Binding-site contacts:
Ligand atom O3G contacts residue GLU117 of chain 1.C at 3.2 Å (salt-bridge).
Ligand atom C5' contacts residue GLY48 of chain 1.C at 3.6 Å.
Ligand atom N3B contacts residue ARG235 of chain 1.C at 3.5 Å (salt-bridge).
Ligand atom O3A contacts residue GLY48 of chain 1.C at 3.6 Å.
Ligand atom N9 contacts residue VAL234 of chain 1.C at 3.5 Å.
Ligand atom O1G contacts residue ARG235 of chain 1.C at 2.5 Å (salt-bridge).
Ligand atom O3A contacts residue SER49 of chain 1.C at 3.6 Å (h-bond).
Ligand atom O2B contacts residue GLY50 of chain 1.C at 3.2 Å (h-bond).
Ligand atom O3G contacts residue MG1 of chain 1.P at 2.3 Å.
Ligand atom O2G contacts residue SER47 of chain 1.C at 3.2 Å.
Ligand atom O2G contacts residue GLY48 of chain 1.C at 3.5 Å (h-bond).
Ligand atom O2B contacts residue LYS51 of chain 1.C at 2.9 Å (salt-bridge).
Ligand atom O3' contacts residue ARG205 of chain 1.C at 3.0 Å (salt-bridge).
Ligand atom PG contacts residue GLY48 of chain 1.C at 3.7 Å.
Ligand atom O2B contacts residue SER49 of chain 1.C at 3.3 Å (h-bond).
Ligand atom O4' contacts residue VAL234 of chain 1.C at 3.0 Å.
Ligand atom N6 contacts residue MET17 of chain 1.C at 3.5 Å.
Ligand atom N1 contacts residue LEU198 of chain 1.C at 3.7 Å.
Ligand atom N1 contacts residue VAL18 of chain 1.C at 3.0 Å (h-bond).
Ligand atom O1B contacts residue LYS51 of chain 1.C at 3.6 Å.
Ligand atom O3A contacts residue GLY50 of chain 1.C at 2.9 Å (h-bond).
Ligand atom O1A contacts residue GLU52 of chain 1.C at 3.4 Å.
Ligand atom O2A contacts residue GLY50 of chain 1.C at 3.2 Å.
Ligand atom O2G contacts residue LYS51 of chain 1.C at 2.9 Å (salt-bridge).
Ligand atom C8 contacts residue VAL234 of chain 1.C at 3.4 Å (hydrophobic).
Ligand atom PG contacts residue ARG235 of chain 1.C at 3.6 Å.
Ligand atom O2' contacts residue VAL53 of chain 1.C at 3.6 Å.
Ligand atom C2' contacts residue VAL53 of chain 1.C at 3.5 Å (hydrophobic).
Ligand atom N1 contacts residue MET17 of chain 1.C at 3.7 Å.
Ligand atom PB contacts residue LYS51 of chain 1.C at 3.6 Å.
Ligand atom N7 contacts residue GLY50 of chain 1.C at 3.6 Å.
Ligand atom O2A contacts residue VAL53 of chain 1.C at 3.2 Å.
Ligand atom O2A contacts residue GLU52 of chain 1.C at 3.5 Å.
Ligand atom O1B contacts residue GLU52 of chain 1.C at 3.2 Å (salt-bridge).
Ligand atom N3B contacts residue GLY48 of chain 1.C at 2.9 Å (h-bond).
Ligand atom C6 contacts residue LEU198 of chain 1.C at 3.6 Å (hydrophobic).
Ligand atom O3A contacts residue LYS51 of chain 1.C at 3.6 Å (salt-bridge).
Ligand atom N6 contacts residue VAL18 of chain 1.C at 3.1 Å (h-bond).
Ligand atom O2' contacts residue ARG205 of chain 1.C at 2.8 Å (salt-bridge).
Ligand atom O2G contacts residue ASN158 of chain 1.C at 3.1 Å (h-bond).

The protein below binds the small molecule below.
Small molecule (SMILES): Nc1ncnc2c1ncn2[C@@H]1O[C@H](CO[P](=O)(O)O[P](=O)(O)NP(=O)(O)O)[C@@H](O)[C@H]1O

Sequence of chain 1.C:
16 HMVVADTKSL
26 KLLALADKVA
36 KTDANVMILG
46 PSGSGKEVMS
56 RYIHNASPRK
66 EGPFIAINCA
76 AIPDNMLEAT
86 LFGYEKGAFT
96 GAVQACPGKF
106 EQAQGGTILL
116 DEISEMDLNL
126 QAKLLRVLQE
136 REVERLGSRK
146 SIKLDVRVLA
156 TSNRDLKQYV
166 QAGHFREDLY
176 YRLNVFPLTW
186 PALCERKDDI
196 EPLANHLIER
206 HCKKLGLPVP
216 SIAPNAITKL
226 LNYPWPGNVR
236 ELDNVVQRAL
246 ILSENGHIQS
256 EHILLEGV